Sequence of chain 1.MA:
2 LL

Binding-site contacts:
Ligand atom C29 contacts residue SER55 of chain 1.AA at 3.6 Å.
Ligand atom C29 contacts residue BEZ1 of chain 1.MA at 3.8 Å.
Ligand atom C16 contacts residue ILE56 of chain 1.AA at 3.7 Å (hydrophobic).
Ligand atom N09 contacts residue ARG104 of chain 1.W at 3.5 Å.
Ligand atom N09 contacts residue TRP159 of chain 1.W at 3.8 Å.
Ligand atom C41 contacts residue GLN131 of chain 1.Y at 2.8 Å.
Ligand atom C24 contacts residue GLU134 of chain 1.AA at 3.6 Å.
Ligand atom C08 contacts residue ILE131 of chain 1.AA at 3.5 Å (hydrophobic).
Ligand atom C15 contacts residue ILE56 of chain 1.AA at 3.7 Å (hydrophobic).
Ligand atom N09 contacts residue ILE131 of chain 1.AA at 3.7 Å.
Ligand atom N22 contacts residue MET60 of chain 1.AA at 3.6 Å.
Ligand atom C39 contacts residue LEU2 of chain 1.MA at 3.3 Å (hydrophobic).
Ligand atom O43 contacts residue LEU2 of chain 1.MA at 3.6 Å.
Ligand atom C21 contacts residue MET60 of chain 1.AA at 3.9 Å (hydrophobic).
Ligand atom C36 contacts residue GLN131 of chain 1.Y at 3.7 Å.
Ligand atom F23 contacts residue ILE131 of chain 1.AA at 3.2 Å.
Ligand atom C17 contacts residue ARG104 of chain 1.W at 3.7 Å.
Ligand atom C04 contacts residue TRP159 of chain 1.W at 3.7 Å (hydrophobic).
Ligand atom C19 contacts residue GLY79 of chain 1.W at 3.4 Å.
Ligand atom C03 contacts residue BEZ1 of chain 1.MA at 3.6 Å.
Ligand atom F23 contacts residue BEZ1 of chain 1.MA at 3.7 Å.
Ligand atom C18 contacts residue ARG104 of chain 1.W at 3.3 Å.
Ligand atom C08 contacts residue ARG104 of chain 1.W at 3.8 Å.
Ligand atom C17 contacts residue HIS102 of chain 1.W at 3.4 Å.
Ligand atom C20 contacts residue ILE56 of chain 1.AA at 3.6 Å (hydrophobic).
Ligand atom F23 contacts residue ILE56 of chain 1.AA at 3.4 Å.
Ligand atom C38 contacts residue GLN131 of chain 1.Y at 3.3 Å.
Ligand atom C08 contacts residue TRP159 of chain 1.W at 3.6 Å (hydrophobic).
Ligand atom C37 contacts residue GLN131 of chain 1.Y at 2.7 Å.
Ligand atom C38 contacts residue LEU2 of chain 1.MA at 3.7 Å (hydrophobic).
Ligand atom C05 contacts residue BEZ1 of chain 1.MA at 3.6 Å.
Ligand atom C18 contacts residue GLY79 of chain 1.W at 3.3 Å.
Ligand atom C04 contacts residue BEZ1 of chain 1.MA at 3.5 Å.
Ligand atom N42 contacts residue GLN131 of chain 1.Y at 3.8 Å.
Ligand atom N22 contacts residue HIS102 of chain 1.W at 2.9 Å (h-bond).
Ligand atom C19 contacts residue ARG104 of chain 1.W at 3.5 Å.
Ligand atom N07 contacts residue TRP159 of chain 1.W at 3.4 Å.
Ligand atom C18 contacts residue HIS102 of chain 1.W at 3.4 Å.
Ligand atom O13 contacts residue SER57 of chain 1.AA at 3.3 Å.
Ligand atom C14 contacts residue SER57 of chain 1.AA at 3.8 Å.

Sequence of chain 1.Y:
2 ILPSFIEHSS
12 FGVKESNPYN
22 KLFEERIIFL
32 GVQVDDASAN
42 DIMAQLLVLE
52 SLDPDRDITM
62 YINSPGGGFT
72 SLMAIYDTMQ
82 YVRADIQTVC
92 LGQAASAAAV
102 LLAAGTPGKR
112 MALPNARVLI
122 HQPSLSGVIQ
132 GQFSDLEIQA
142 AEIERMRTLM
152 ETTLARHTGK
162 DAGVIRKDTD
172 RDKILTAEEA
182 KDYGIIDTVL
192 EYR

Sequence of chain 1.W:
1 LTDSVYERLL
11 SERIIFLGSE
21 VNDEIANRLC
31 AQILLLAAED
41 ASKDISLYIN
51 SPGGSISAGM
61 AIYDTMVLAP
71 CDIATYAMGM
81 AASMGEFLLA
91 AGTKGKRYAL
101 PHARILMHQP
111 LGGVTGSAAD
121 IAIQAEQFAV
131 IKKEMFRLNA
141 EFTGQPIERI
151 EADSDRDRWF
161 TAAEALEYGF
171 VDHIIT

The small molecule below binds the protein below.
Small molecule (SMILES): COc1cc2c(Oc3ccc4[nH]c(C)cc4c3F)ncnc2cc1OCCCN1CCC(c2ccc(C(N)=O)cc2)CC1

Sequence of chain 1.AA:
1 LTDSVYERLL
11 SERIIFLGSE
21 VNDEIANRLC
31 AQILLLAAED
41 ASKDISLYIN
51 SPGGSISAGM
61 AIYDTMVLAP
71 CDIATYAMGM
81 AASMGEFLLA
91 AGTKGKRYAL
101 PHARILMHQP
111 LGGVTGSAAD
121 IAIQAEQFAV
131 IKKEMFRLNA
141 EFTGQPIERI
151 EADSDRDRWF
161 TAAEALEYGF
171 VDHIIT